Binding-site contacts:
Ligand atom N1 contacts residue LEU129 of chain 1.A at 3.7 Å.
Ligand atom N6 contacts residue ARG128 of chain 1.A at 3.5 Å (salt-bridge).
Ligand atom C5 contacts residue ARG128 of chain 1.A at 3.8 Å.
Ligand atom C8 contacts residue ARG128 of chain 1.A at 2.9 Å.
Ligand atom C2 contacts residue LEU129 of chain 1.A at 3.5 Å (hydrophobic).
Ligand atom C2 contacts residue ARG128 of chain 1.A at 3.4 Å.
Ligand atom N1 contacts residue ARG128 of chain 1.A at 4.3 Å.
Ligand atom C1 contacts residue LEU129 of chain 1.A at 3.0 Å (hydrophobic).

Sequence of chain 1.A:
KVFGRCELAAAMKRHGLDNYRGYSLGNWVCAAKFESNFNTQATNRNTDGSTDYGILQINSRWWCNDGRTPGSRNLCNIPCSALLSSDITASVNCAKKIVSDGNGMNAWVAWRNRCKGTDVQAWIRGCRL

A protein and the small-molecule ligand that binds it are described below.
Small molecule (SMILES): CN(C)CCN(C)C